A protein and the small-molecule ligand that binds it are described below.
Small molecule (SMILES): CCN1Cc2cc(CNC(=O)c3cnc4[n+](c3C)NC(=O)C4)ccc2NCCC1=O

Binding-site contacts:
Ligand atom C6 contacts residue THR107 of chain 1.A at 3.8 Å.
Ligand atom C11 contacts residue GLY109 of chain 1.A at 3.3 Å.
Ligand atom O30 contacts residue ASN102 of chain 1.A at 3.3 Å (h-bond).
Ligand atom C10 contacts residue ARG82 of chain 1.A at 3.6 Å.
Ligand atom O26 contacts residue SER149 of chain 1.A at 3.9 Å.
Ligand atom C7 contacts residue GLY74 of chain 1.A at 3.6 Å.
Ligand atom N29 contacts residue GLY72 of chain 1.A at 3.1 Å (h-bond).
Ligand atom C6 contacts residue ASN102 of chain 1.A at 3.6 Å.
Ligand atom N19 contacts residue GLN63 of chain 1.A at 3.6 Å.
Ligand atom C7 contacts residue THR73 of chain 1.A at 3.5 Å.
Ligand atom C18 contacts residue GLN111 of chain 1.A at 3.5 Å.
Ligand atom C18 contacts residue GLN63 of chain 1.A at 3.2 Å.
Ligand atom O14 contacts residue ARG82 of chain 1.A at 2.6 Å (salt-bridge).
Ligand atom C18 contacts residue HIS54 of chain 1.A at 3.7 Å.
Ligand atom C23 contacts residue ARG55 of chain 1.A at 3.4 Å.
Ligand atom C11 contacts residue ASN108 of chain 1.A at 3.7 Å.
Ligand atom N19 contacts residue HIS54 of chain 1.A at 2.9 Å (h-bond).
Ligand atom C6 contacts residue ALA101 of chain 1.A at 3.9 Å (hydrophobic).
Ligand atom C15 contacts residue ASN102 of chain 1.A at 3.6 Å.
Ligand atom C1 contacts residue ASN102 of chain 1.A at 3.3 Å.
Ligand atom C17 contacts residue GLN63 of chain 1.A at 3.8 Å.
Ligand atom C20 contacts residue HIS54 of chain 1.A at 3.9 Å.
Ligand atom C2 contacts residue ALA103 of chain 1.A at 3.8 Å (hydrophobic).
Ligand atom N21 contacts residue ARG55 of chain 1.A at 3.9 Å.
Ligand atom C15 contacts residue ALA103 of chain 1.A at 3.6 Å (hydrophobic).
Ligand atom C16 contacts residue THR73 of chain 1.A at 3.3 Å.
Ligand atom N12 contacts residue GLY109 of chain 1.A at 3.7 Å.
Ligand atom N25 contacts residue ARG55 of chain 1.A at 3.6 Å (salt-bridge).
Ligand atom C11 contacts residue THR107 of chain 1.A at 2.9 Å.
Ligand atom C9 contacts residue ARG82 of chain 1.A at 3.5 Å.
Ligand atom N19 contacts residue GLY72 of chain 1.A at 3.4 Å.
Ligand atom C18 contacts residue GLY72 of chain 1.A at 3.4 Å.
Ligand atom C4 contacts residue GLN111 of chain 1.A at 3.9 Å.
Ligand atom C20 contacts residue ARG55 of chain 1.A at 3.5 Å.
Ligand atom C3 contacts residue GLY72 of chain 1.A at 3.8 Å.
Ligand atom C10 contacts residue SER81 of chain 1.A at 3.3 Å.
Ligand atom C5 contacts residue THR107 of chain 1.A at 3.9 Å.
Ligand atom N12 contacts residue THR107 of chain 1.A at 3.6 Å.
Ligand atom C24 contacts residue ARG55 of chain 1.A at 3.5 Å.
Ligand atom C1 contacts residue ALA103 of chain 1.A at 3.6 Å (hydrophobic).

Sequence of chain 1.A:
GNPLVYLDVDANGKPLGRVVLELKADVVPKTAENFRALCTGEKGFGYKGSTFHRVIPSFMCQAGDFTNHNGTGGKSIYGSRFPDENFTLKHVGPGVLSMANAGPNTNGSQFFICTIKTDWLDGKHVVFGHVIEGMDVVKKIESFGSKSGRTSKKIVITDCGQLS